Binding-site contacts:
Ligand atom C4 contacts residue ASN79 of chain 1.H at 4.2 Å.
Ligand atom C6 contacts residue ASN79 of chain 1.H at 4.2 Å.
Ligand atom C8 contacts residue ASN79 of chain 1.H at 4.3 Å.
Ligand atom C2 contacts residue ASN79 of chain 1.H at 2.4 Å.
Ligand atom C7 contacts residue ASN79 of chain 1.H at 3.4 Å.
Ligand atom C1 contacts residue ASN79 of chain 1.H at 1.4 Å.
Ligand atom C3 contacts residue ASN79 of chain 1.H at 3.7 Å.
Ligand atom N2 contacts residue ASN79 of chain 1.H at 2.6 Å (h-bond).
Ligand atom O5 contacts residue ASN79 of chain 1.H at 2.4 Å (h-bond).
Ligand atom O7 contacts residue ASN79 of chain 1.H at 3.6 Å.
Ligand atom C5 contacts residue ASN79 of chain 1.H at 3.7 Å.

A small-molecule ligand and the protein it binds are described below.
Small molecule (SMILES): CC(=O)N[C@@H]1[C@@H](O)[C@H](O)[C@@H](CO)O[C@H]1O

Sequence of chain 1.H:
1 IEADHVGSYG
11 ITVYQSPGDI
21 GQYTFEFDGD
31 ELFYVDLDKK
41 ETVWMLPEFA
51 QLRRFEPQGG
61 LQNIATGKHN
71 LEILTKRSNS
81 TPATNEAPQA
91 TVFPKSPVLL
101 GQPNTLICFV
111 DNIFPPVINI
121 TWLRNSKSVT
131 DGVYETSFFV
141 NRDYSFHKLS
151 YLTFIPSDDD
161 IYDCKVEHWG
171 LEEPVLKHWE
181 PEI